Sequence of chain 1.A:
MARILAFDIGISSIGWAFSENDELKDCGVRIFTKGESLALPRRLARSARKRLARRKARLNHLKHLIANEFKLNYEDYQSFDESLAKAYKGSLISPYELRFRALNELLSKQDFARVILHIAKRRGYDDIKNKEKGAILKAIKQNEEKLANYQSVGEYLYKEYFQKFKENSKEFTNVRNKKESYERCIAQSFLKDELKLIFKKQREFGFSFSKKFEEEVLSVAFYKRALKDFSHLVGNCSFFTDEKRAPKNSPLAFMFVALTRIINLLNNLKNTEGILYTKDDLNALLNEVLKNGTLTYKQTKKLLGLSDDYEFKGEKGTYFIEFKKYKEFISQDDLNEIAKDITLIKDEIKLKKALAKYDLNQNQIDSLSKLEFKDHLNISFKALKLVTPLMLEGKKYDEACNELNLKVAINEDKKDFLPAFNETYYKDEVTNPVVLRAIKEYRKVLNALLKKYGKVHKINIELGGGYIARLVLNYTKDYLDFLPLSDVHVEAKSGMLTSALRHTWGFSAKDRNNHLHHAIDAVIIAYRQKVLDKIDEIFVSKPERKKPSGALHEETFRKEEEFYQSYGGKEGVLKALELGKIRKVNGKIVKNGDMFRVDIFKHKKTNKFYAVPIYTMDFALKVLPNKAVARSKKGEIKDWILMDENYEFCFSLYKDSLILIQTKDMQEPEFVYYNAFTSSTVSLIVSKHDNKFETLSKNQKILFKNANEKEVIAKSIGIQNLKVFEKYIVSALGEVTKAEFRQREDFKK

A small-molecule ligand and the protein it binds are described below.
Small molecule (SMILES): Nc1ccn([C@H]2C[C@H](O[P](=O)(O)OC[C@H]3O[C@@H](n4cnc5c(=O)nc(N)[nH]c54)C[C@@H]3O)[C@@H](CO[P](=O)(O)O[C@H]3C[C@H](n4ccc(N)nc4=O)O[C@@H]3CO[P](=O)(O)O[C@H]3C[C@H](n4cnc5c(N)ncnc54)O[C@@H]3CO[P](=O)(O)O[C@H]3C[C@H](n4cnc5c(N)ncnc54)O[C@@H]3CO[P](=O)(O)O[C@H]3C[C@H](n4cnc5c(N)ncnc54)O[C@@H]3CO[P](=O)(O)O[C@H]3C[C@H](n4cnc5c(=O)nc(N)[nH]c54)O[C@@H]3CO[P](=O)(O)O[C@H]3C[C@H](n4cnc5c(N)ncnc54)O[C@@H]3CO)O2)c(=O)n1

Binding-site contacts:
Ligand atom C8 contacts residue SER766 of chain 1.A at 3.4 Å.
Ligand atom OP2 contacts residue SER652 of chain 1.A at 3.0 Å (h-bond).
Ligand atom C4' contacts residue GLY679 of chain 1.A at 3.7 Å.
Ligand atom C5' contacts residue SER652 of chain 1.A at 3.9 Å.
Ligand atom OP2 contacts residue ALA762 of chain 1.A at 3.8 Å.
Ligand atom O5' contacts residue LYS741 of chain 1.A at 3.7 Å.
Ligand atom P contacts residue ARG631 of chain 1.A at 3.3 Å.
Ligand atom OP2 contacts residue TYR701 of chain 1.A at 2.5 Å (h-bond).
Ligand atom P contacts residue TYR701 of chain 1.A at 3.5 Å.
Ligand atom C5 contacts residue SER766 of chain 1.A at 3.8 Å.
Ligand atom OP2 contacts residue ARG631 of chain 1.A at 2.6 Å (salt-bridge).
Ligand atom OP1 contacts residue ARG631 of chain 1.A at 3.1 Å (salt-bridge).
Ligand atom OP2 contacts residue LYS667 of chain 1.A at 3.6 Å.
Ligand atom C6 contacts residue LYS720 of chain 1.A at 3.9 Å.
Ligand atom OP2 contacts residue SER765 of chain 1.A at 3.6 Å.
Ligand atom C2' contacts residue LYS720 of chain 1.A at 3.8 Å.
Ligand atom OP1 contacts residue ASP680 of chain 1.A at 3.8 Å.
Ligand atom N7 contacts residue THR764 of chain 1.A at 3.7 Å.
Ligand atom C5' contacts residue GLY679 of chain 1.A at 3.3 Å.
Ligand atom OP2 contacts residue MET681 of chain 1.A at 3.8 Å.
Ligand atom C4' contacts residue ASP680 of chain 1.A at 3.8 Å.
Ligand atom C5' contacts residue ASP680 of chain 1.A at 3.7 Å.
Ligand atom OP1 contacts residue ASN678 of chain 1.A at 2.9 Å (h-bond).
Ligand atom N4 contacts residue THR767 of chain 1.A at 3.7 Å.
Ligand atom C8 contacts residue THR764 of chain 1.A at 3.9 Å.
Ligand atom C2' contacts residue SER766 of chain 1.A at 3.9 Å.
Ligand atom N7 contacts residue SER766 of chain 1.A at 2.6 Å (h-bond).
Ligand atom P contacts residue SER652 of chain 1.A at 3.6 Å.
Ligand atom O5' contacts residue MET681 of chain 1.A at 3.8 Å.
Ligand atom OP1 contacts residue TYR701 of chain 1.A at 3.7 Å.
Ligand atom OP1 contacts residue LYS667 of chain 1.A at 3.8 Å.
Ligand atom OP2 contacts residue LYS720 of chain 1.A at 3.8 Å.
Ligand atom O5' contacts residue SER652 of chain 1.A at 3.8 Å.
Ligand atom C3' contacts residue SER652 of chain 1.A at 3.3 Å.
Ligand atom OP1 contacts residue MET681 of chain 1.A at 3.0 Å (h-bond).
Ligand atom C5' contacts residue MET681 of chain 1.A at 3.7 Å (hydrophobic).
Ligand atom OP1 contacts residue TYR653 of chain 1.A at 2.8 Å (h-bond).
Ligand atom O3' contacts residue SER652 of chain 1.A at 3.5 Å (h-bond).
Ligand atom OP1 contacts residue LYS741 of chain 1.A at 2.8 Å (salt-bridge).
Ligand atom P contacts residue LYS741 of chain 1.A at 3.9 Å.